Binding-site contacts:
Ligand atom O1 contacts residue MET207 of chain 1.H at 4.2 Å.
Ligand atom C2 contacts residue ALA209 of chain 1.H at 3.5 Å (hydrophobic).
Ligand atom O1 contacts residue ALA209 of chain 1.H at 4.2 Å.
Ligand atom C2 contacts residue GLY211 of chain 1.H at 3.8 Å.
Ligand atom O4 contacts residue ALA209 of chain 1.H at 3.9 Å.
Ligand atom C1 contacts residue THR244 of chain 1.H at 4.1 Å.
Ligand atom C1 contacts residue MG1 of chain 1.QA at 3.0 Å.
Ligand atom C2 contacts residue ASP212 of chain 1.H at 3.8 Å.
Ligand atom O4 contacts residue GLY211 of chain 1.H at 3.8 Å.
Ligand atom O3 contacts residue LYS186 of chain 1.H at 2.7 Å (salt-bridge).
Ligand atom O2 contacts residue MG1 of chain 1.QA at 4.2 Å.
Ligand atom O4 contacts residue ASP212 of chain 1.H at 2.8 Å (salt-bridge).
Ligand atom C2 contacts residue THR244 of chain 1.H at 3.6 Å.
Ligand atom O1 contacts residue MET276 of chain 1.H at 4.1 Å.
Ligand atom C1 contacts residue LYS186 of chain 1.H at 3.6 Å.
Ligand atom C1 contacts residue ALA209 of chain 1.H at 3.8 Å (hydrophobic).
Ligand atom C1 contacts residue GLU188 of chain 1.H at 3.8 Å.
Ligand atom O3 contacts residue GLU188 of chain 1.H at 3.1 Å (salt-bridge).
Ligand atom O1 contacts residue MG1 of chain 1.QA at 4.2 Å.
Ligand atom O2 contacts residue GLY211 of chain 1.H at 2.9 Å (h-bond).
Ligand atom O3 contacts residue ALA209 of chain 1.H at 4.1 Å.
Ligand atom O4 contacts residue MG1 of chain 1.QA at 2.3 Å.
Ligand atom C2 contacts residue ARG210 of chain 1.H at 4.5 Å.
Ligand atom O3 contacts residue MG1 of chain 1.QA at 2.1 Å.
Ligand atom O1 contacts residue ARG87 of chain 1.H at 3.9 Å.
Ligand atom O4 contacts residue GLU188 of chain 1.H at 2.9 Å (salt-bridge).
Ligand atom O1 contacts residue THR244 of chain 1.H at 3.6 Å.
Ligand atom C2 contacts residue MG1 of chain 1.QA at 3.0 Å.
Ligand atom O1 contacts residue LYS186 of chain 1.H at 3.7 Å.
Ligand atom C2 contacts residue GLU188 of chain 1.H at 3.5 Å.
Ligand atom O2 contacts residue THR244 of chain 1.H at 2.6 Å (h-bond).
Ligand atom O2 contacts residue ARG210 of chain 1.H at 3.5 Å (salt-bridge).
Ligand atom O3 contacts residue ASP212 of chain 1.H at 4.0 Å.
Ligand atom O2 contacts residue ALA209 of chain 1.H at 3.3 Å.
Ligand atom O2 contacts residue ASP212 of chain 1.H at 4.0 Å.

This protein binds this small molecule.
Small molecule (SMILES): O=C([O-])C(=O)[O-]

Sequence of chain 1.H:
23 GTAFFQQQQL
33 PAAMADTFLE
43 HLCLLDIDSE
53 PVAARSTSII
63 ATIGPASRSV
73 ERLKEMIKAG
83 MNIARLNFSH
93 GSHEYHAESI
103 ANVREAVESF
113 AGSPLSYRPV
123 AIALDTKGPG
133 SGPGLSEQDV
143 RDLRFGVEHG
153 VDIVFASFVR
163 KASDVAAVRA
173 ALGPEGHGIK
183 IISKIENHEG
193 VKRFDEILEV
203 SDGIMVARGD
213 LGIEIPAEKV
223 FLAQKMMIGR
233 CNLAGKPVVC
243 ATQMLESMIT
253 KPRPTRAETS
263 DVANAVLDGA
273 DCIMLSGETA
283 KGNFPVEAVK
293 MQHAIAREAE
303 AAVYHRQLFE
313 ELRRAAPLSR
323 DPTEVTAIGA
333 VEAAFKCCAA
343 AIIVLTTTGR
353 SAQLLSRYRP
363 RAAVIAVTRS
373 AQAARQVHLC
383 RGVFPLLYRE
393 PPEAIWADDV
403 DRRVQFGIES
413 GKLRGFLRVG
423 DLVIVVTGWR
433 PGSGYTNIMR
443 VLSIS